A protein and the small-molecule ligand that binds it are described below.
Small molecule (SMILES): CC(=O)N[C@@H]1[C@@H](O)[C@H](O)[C@@H](CO)O[C@H]1O

Sequence of chain 3.A:
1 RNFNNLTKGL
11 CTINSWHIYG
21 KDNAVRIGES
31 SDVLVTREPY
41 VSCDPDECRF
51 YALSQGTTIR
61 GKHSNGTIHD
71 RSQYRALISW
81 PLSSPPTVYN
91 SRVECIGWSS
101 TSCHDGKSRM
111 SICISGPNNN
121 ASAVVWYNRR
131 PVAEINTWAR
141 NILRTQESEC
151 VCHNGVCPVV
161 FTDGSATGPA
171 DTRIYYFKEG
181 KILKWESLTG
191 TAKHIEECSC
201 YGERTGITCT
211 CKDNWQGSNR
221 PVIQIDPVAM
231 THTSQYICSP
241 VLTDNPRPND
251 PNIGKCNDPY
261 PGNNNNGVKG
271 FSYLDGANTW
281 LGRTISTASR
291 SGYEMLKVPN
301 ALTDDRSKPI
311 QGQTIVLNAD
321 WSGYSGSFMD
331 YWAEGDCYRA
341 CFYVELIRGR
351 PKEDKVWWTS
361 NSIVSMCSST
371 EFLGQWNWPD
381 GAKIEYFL

Binding-site contacts:
Ligand atom O5 contacts residue ASN65 of chain 3.A at 2.4 Å (h-bond).
Ligand atom O3 contacts residue TRP357 of chain 3.A at 4.2 Å.
Ligand atom C7 contacts residue TRP357 of chain 3.A at 3.9 Å (hydrophobic).
Ligand atom O7 contacts residue ASN65 of chain 3.A at 3.8 Å.
Ligand atom C2 contacts residue ASN65 of chain 3.A at 2.3 Å.
Ligand atom N2 contacts residue TRP357 of chain 3.A at 3.3 Å.
Ligand atom C8 contacts residue TRP357 of chain 3.A at 3.5 Å (hydrophobic).
Ligand atom C1 contacts residue ASN65 of chain 3.A at 1.4 Å.
Ligand atom N2 contacts residue ASN65 of chain 3.A at 2.8 Å (h-bond).
Ligand atom O5 contacts residue TRP357 of chain 3.A at 4.4 Å.
Ligand atom C2 contacts residue TRP357 of chain 3.A at 4.0 Å (hydrophobic).
Ligand atom C7 contacts residue ASN65 of chain 3.A at 3.4 Å.
Ligand atom C1 contacts residue TRP357 of chain 3.A at 3.7 Å (hydrophobic).
Ligand atom C3 contacts residue TRP357 of chain 3.A at 3.8 Å (hydrophobic).
Ligand atom C3 contacts residue ASN65 of chain 3.A at 3.7 Å.
Ligand atom C8 contacts residue ASN65 of chain 3.A at 4.3 Å.
Ligand atom C4 contacts residue ASN65 of chain 3.A at 4.2 Å.
Ligand atom C5 contacts residue ASN65 of chain 3.A at 3.7 Å.
Ligand atom O4 contacts residue TRP357 of chain 3.A at 4.4 Å.
Ligand atom C5 contacts residue TRP357 of chain 3.A at 4.3 Å (hydrophobic).